Sequence of chain 1.B:
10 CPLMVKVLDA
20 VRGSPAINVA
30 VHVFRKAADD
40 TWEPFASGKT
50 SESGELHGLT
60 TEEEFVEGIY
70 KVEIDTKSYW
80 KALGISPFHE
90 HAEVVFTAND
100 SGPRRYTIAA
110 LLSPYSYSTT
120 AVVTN

Sequence of chain 2.B:
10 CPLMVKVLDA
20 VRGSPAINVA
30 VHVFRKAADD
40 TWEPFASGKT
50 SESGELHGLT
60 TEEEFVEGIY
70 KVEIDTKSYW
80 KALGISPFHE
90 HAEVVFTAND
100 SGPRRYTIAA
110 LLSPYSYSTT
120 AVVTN

Binding-site contacts:
Ligand atom O3 contacts residue LYS15 of chain 1.B at 2.9 Å.
Ligand atom C15 contacts residue LEU17 of chain 1.B at 3.3 Å (hydrophobic).
Ligand atom C2 contacts residue IMN1 of chain 2.D at 0.9 Å.
Ligand atom C16 contacts residue ALA108 of chain 2.B at 3.2 Å (hydrophobic).
Ligand atom C17 contacts residue IMN1 of chain 2.D at 0.5 Å.
Ligand atom C8 contacts residue IMN1 of chain 2.D at 0.6 Å.
Ligand atom C14 contacts residue IMN1 of chain 2.D at 1.8 Å.
Ligand atom O2 contacts residue IMN1 of chain 2.D at 1.1 Å.
Ligand atom C9 contacts residue ALA108 of chain 2.B at 3.3 Å (hydrophobic).
Ligand atom CL contacts residue THR119 of chain 1.B at 2.6 Å.
Ligand atom C1 contacts residue IMN1 of chain 2.D at 0.9 Å.
Ligand atom C12 contacts residue IMN1 of chain 2.D at 1.3 Å.
Ligand atom O2 contacts residue THR106 of chain 2.B at 3.3 Å.
Ligand atom C16 contacts residue LEU17 of chain 1.B at 3.4 Å (hydrophobic).
Ligand atom O1 contacts residue LEU17 of chain 1.B at 3.4 Å.
Ligand atom C13 contacts residue IMN1 of chain 2.D at 1.7 Å.
Ligand atom C7 contacts residue IMN1 of chain 2.D at 0.2 Å.
Ligand atom C16 contacts residue IMN1 of chain 2.D at 2.1 Å.
Ligand atom C3 contacts residue IMN1 of chain 2.D at 0.2 Å.
Ligand atom O2 contacts residue VAL121 of chain 2.B at 3.3 Å.
Ligand atom C9 contacts residue IMN1 of chain 2.D at 1.7 Å.
Ligand atom C16 contacts residue VAL121 of chain 2.B at 3.0 Å (hydrophobic).
Ligand atom C9 contacts residue LEU17 of chain 1.B at 3.1 Å (hydrophobic).
Ligand atom O contacts residue IMN1 of chain 2.D at 0.5 Å.
Ligand atom N contacts residue IMN1 of chain 2.D at 0.6 Å.
Ligand atom O1 contacts residue ALA108 of chain 2.B at 2.7 Å.
Ligand atom C5 contacts residue IMN1 of chain 2.D at 0.6 Å.
Ligand atom C contacts residue IMN1 of chain 2.D at 0.7 Å.
Ligand atom C6 contacts residue IMN1 of chain 2.D at 0.7 Å.
Ligand atom C11 contacts residue IMN1 of chain 2.D at 1.0 Å.
Ligand atom C8 contacts residue LEU17 of chain 1.B at 3.3 Å (hydrophobic).
Ligand atom N contacts residue LEU17 of chain 1.B at 3.2 Å.
Ligand atom C4 contacts residue IMN1 of chain 2.D at 0.6 Å.
Ligand atom C8 contacts residue ALA108 of chain 2.B at 3.4 Å (hydrophobic).
Ligand atom O3 contacts residue IMN1 of chain 2.D at 1.7 Å.
Ligand atom O1 contacts residue IMN1 of chain 2.D at 2.7 Å.
Ligand atom CL contacts residue SER117 of chain 1.B at 2.9 Å.
Ligand atom C15 contacts residue IMN1 of chain 2.D at 1.6 Å.
Ligand atom C10 contacts residue IMN1 of chain 2.D at 1.2 Å.
Ligand atom C18 contacts residue IMN1 of chain 2.D at 0.7 Å.

A protein and the small-molecule ligand that binds it are described below.
Small molecule (SMILES): COc1ccc2c(c1)c(CC(=O)O)c(C)n2C(=O)c1ccc(Cl)cc1